Sequence of chain 1.A:
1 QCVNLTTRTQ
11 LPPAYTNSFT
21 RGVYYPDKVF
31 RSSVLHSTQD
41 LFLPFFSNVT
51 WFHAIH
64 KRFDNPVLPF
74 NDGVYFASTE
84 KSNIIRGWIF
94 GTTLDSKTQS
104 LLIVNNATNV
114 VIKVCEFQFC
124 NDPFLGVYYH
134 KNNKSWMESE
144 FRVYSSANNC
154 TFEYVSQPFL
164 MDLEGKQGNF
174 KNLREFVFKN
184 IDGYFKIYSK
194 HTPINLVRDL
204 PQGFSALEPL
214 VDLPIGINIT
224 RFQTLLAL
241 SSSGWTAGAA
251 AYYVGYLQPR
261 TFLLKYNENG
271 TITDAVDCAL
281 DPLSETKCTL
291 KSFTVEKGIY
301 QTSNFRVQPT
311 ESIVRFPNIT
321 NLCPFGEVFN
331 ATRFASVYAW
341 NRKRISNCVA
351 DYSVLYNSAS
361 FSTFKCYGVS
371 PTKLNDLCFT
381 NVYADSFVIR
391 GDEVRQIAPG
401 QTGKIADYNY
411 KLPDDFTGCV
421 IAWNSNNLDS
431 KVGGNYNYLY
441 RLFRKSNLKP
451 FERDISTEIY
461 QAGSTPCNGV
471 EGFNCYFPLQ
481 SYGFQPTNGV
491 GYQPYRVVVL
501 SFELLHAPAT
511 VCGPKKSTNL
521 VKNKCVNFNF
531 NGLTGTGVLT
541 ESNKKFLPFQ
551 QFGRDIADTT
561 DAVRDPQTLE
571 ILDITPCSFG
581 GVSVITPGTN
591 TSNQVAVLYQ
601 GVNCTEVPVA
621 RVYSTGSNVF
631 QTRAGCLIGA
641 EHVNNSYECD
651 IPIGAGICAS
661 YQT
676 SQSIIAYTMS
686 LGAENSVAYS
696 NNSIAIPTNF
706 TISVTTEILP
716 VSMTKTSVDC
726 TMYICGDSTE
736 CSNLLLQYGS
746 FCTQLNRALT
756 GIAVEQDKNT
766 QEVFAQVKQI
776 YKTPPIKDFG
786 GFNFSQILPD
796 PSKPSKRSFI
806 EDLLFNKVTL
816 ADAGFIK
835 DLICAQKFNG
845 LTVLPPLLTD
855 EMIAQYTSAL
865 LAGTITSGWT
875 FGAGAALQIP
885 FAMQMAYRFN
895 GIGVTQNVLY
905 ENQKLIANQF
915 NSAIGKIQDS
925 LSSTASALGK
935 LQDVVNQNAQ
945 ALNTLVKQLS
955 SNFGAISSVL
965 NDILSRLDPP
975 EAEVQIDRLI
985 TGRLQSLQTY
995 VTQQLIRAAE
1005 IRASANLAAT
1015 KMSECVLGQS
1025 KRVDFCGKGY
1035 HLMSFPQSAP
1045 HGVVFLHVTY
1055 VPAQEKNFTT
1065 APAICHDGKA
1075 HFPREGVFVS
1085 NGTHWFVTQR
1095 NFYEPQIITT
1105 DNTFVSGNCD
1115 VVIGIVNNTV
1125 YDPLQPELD

This protein binds this small molecule.
Small molecule (SMILES): CC(=O)N[C@@H]1[C@@H](O)[C@H](O)[C@@H](CO)O[C@H]1O

Binding-site contacts:
Ligand atom C4 contacts residue ASN318 of chain 1.A at 4.2 Å.
Ligand atom O7 contacts residue GLN567 of chain 1.A at 3.9 Å.
Ligand atom O7 contacts residue ASN318 of chain 1.A at 3.3 Å (h-bond).
Ligand atom C4 contacts residue GLN567 of chain 1.A at 3.7 Å.
Ligand atom C2 contacts residue ASN318 of chain 1.A at 2.4 Å.
Ligand atom N2 contacts residue ASN318 of chain 1.A at 2.8 Å (h-bond).
Ligand atom C5 contacts residue GLN567 of chain 1.A at 4.5 Å.
Ligand atom C6 contacts residue PRO566 of chain 1.A at 4.3 Å (hydrophobic).
Ligand atom O5 contacts residue ASN318 of chain 1.A at 2.4 Å (h-bond).
Ligand atom C3 contacts residue ASN318 of chain 1.A at 3.7 Å.
Ligand atom C7 contacts residue ASN318 of chain 1.A at 3.2 Å.
Ligand atom C6 contacts residue GLN567 of chain 1.A at 4.0 Å.
Ligand atom C5 contacts residue ASN318 of chain 1.A at 3.7 Å.
Ligand atom O5 contacts residue GLN567 of chain 1.A at 4.3 Å.
Ligand atom C1 contacts residue ASN318 of chain 1.A at 1.4 Å.
Ligand atom O4 contacts residue GLN567 of chain 1.A at 3.7 Å.
Ligand atom C8 contacts residue ASN318 of chain 1.A at 4.3 Å.